Binding-site contacts:
Ligand atom C3 contacts residue ILE37 of chain 1.A at 3.9 Å (hydrophobic).
Ligand atom C14 contacts residue ASN84 of chain 1.A at 3.9 Å.
Ligand atom C18 contacts residue TYR83 of chain 1.A at 3.6 Å (hydrophobic).
Ligand atom C9 contacts residue TYR90 of chain 1.A at 3.9 Å (hydrophobic).
Ligand atom S contacts residue ILE37 of chain 1.A at 3.7 Å.
Ligand atom O2 contacts residue ASN84 of chain 1.A at 2.8 Å (h-bond).
Ligand atom C14 contacts residue TYR90 of chain 1.A at 3.6 Å (hydrophobic).
Ligand atom C7 contacts residue PHE28 of chain 1.A at 3.6 Å (hydrophobic).
Ligand atom C1 contacts residue ILE37 of chain 1.A at 3.8 Å (hydrophobic).
Ligand atom N1 contacts residue TYR83 of chain 1.A at 3.4 Å.
Ligand atom C9 contacts residue PHE28 of chain 1.A at 3.2 Å (hydrophobic).
Ligand atom C12 contacts residue TYR90 of chain 1.A at 3.7 Å (hydrophobic).
Ligand atom O5 contacts residue THR88 of chain 1.A at 3.5 Å.
Ligand atom O5 contacts residue ARG85 of chain 1.A at 2.8 Å (salt-bridge).
Ligand atom C11 contacts residue TYR90 of chain 1.A at 3.8 Å (hydrophobic).
Ligand atom C10 contacts residue PHE28 of chain 1.A at 3.6 Å (hydrophobic).
Ligand atom C9 contacts residue VAL33 of chain 1.A at 3.7 Å (hydrophobic).
Ligand atom C3 contacts residue TYR90 of chain 1.A at 3.7 Å (hydrophobic).
Ligand atom C7 contacts residue GLY27 of chain 1.A at 3.4 Å.
Ligand atom C6 contacts residue ILE37 of chain 1.A at 3.5 Å (hydrophobic).
Ligand atom C15 contacts residue TYR90 of chain 1.A at 3.6 Å (hydrophobic).
Ligand atom O5 contacts residue ASN84 of chain 1.A at 3.3 Å.
Ligand atom N contacts residue VAL33 of chain 1.A at 3.6 Å.
Ligand atom C19 contacts residue TYR83 of chain 1.A at 3.5 Å (hydrophobic).
Ligand atom S contacts residue TYR90 of chain 1.A at 3.5 Å.
Ligand atom C10 contacts residue PHE29 of chain 1.A at 3.4 Å (hydrophobic).
Ligand atom C5 contacts residue PHE28 of chain 1.A at 3.6 Å (hydrophobic).
Ligand atom O contacts residue ILE37 of chain 1.A at 3.9 Å.
Ligand atom C contacts residue ILE37 of chain 1.A at 3.9 Å (hydrophobic).
Ligand atom C13 contacts residue ASN84 of chain 1.A at 3.1 Å.
Ligand atom N contacts residue TYR90 of chain 1.A at 3.9 Å.
Ligand atom N1 contacts residue ASN84 of chain 1.A at 3.3 Å (h-bond).
Ligand atom C20 contacts residue ASN84 of chain 1.A at 3.6 Å.
Ligand atom C8 contacts residue TYR90 of chain 1.A at 3.6 Å (hydrophobic).
Ligand atom C11 contacts residue ASN84 of chain 1.A at 3.7 Å.
Ligand atom C13 contacts residue TYR90 of chain 1.A at 3.6 Å (hydrophobic).
Ligand atom O1 contacts residue ILE37 of chain 1.A at 3.6 Å.
Ligand atom C19 contacts residue ASN84 of chain 1.A at 3.6 Å.
Ligand atom O2 contacts residue TYR90 of chain 1.A at 3.9 Å.
Ligand atom C20 contacts residue THR88 of chain 1.A at 3.7 Å.

A small-molecule ligand and the protein it binds are described below.
Small molecule (SMILES): COc1ccc(-c2cn(C)c(=O)c3cc(C(=O)NC4CCS(=O)(=O)CC4)sc23)cc1OC

Sequence of chain 1.A:
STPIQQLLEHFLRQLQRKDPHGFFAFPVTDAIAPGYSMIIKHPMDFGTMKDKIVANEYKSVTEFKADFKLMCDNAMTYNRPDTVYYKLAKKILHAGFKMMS